A small-molecule ligand and the protein it binds are described below.
Small molecule (SMILES): CC(=O)N[C@@H]1[C@@H](O)[C@H](O)[C@@H](CO)O[C@H]1O

Sequence of chain 1.C:
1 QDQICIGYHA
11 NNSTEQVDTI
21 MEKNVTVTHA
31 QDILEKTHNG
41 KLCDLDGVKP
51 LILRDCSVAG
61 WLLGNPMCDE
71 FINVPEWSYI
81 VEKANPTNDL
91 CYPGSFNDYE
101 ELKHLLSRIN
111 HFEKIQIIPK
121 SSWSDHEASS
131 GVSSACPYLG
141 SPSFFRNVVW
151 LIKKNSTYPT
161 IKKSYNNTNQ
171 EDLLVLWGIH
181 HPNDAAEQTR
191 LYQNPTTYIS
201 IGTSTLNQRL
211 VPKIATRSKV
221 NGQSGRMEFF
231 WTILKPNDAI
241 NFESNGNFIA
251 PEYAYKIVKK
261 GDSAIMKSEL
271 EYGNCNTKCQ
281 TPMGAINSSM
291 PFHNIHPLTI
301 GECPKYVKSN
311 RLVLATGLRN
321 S

Sequence of chain 3.C:
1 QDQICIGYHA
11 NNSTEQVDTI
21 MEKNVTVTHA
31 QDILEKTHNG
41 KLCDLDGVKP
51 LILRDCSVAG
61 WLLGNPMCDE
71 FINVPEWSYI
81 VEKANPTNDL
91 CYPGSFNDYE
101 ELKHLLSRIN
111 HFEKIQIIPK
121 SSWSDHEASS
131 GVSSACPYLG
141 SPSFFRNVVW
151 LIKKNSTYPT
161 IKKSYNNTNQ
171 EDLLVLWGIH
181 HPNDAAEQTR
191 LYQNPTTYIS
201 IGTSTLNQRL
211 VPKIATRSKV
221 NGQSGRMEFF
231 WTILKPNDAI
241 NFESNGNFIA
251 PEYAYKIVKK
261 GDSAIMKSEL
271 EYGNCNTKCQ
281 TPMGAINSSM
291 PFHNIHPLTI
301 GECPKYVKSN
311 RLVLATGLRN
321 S

Binding-site contacts:
Ligand atom N2 contacts residue ASN166 of chain 3.C at 2.8 Å (h-bond).
Ligand atom C7 contacts residue ALA239 of chain 3.C at 3.9 Å (hydrophobic).
Ligand atom C8 contacts residue SER218 of chain 1.C at 3.6 Å.
Ligand atom C4 contacts residue ASN166 of chain 3.C at 4.2 Å.
Ligand atom C2 contacts residue ASN166 of chain 3.C at 2.4 Å.
Ligand atom O3 contacts residue ASN237 of chain 3.C at 4.4 Å.
Ligand atom O7 contacts residue ALA239 of chain 3.C at 4.1 Å.
Ligand atom C7 contacts residue ASN237 of chain 3.C at 3.6 Å.
Ligand atom O7 contacts residue ASN166 of chain 3.C at 3.8 Å.
Ligand atom C1 contacts residue ASN166 of chain 3.C at 1.4 Å.
Ligand atom O5 contacts residue ASN166 of chain 3.C at 2.4 Å (h-bond).
Ligand atom N2 contacts residue ASN237 of chain 3.C at 2.8 Å (h-bond).
Ligand atom C5 contacts residue ASN166 of chain 3.C at 3.7 Å.
Ligand atom C8 contacts residue ALA239 of chain 3.C at 3.4 Å (hydrophobic).
Ligand atom C1 contacts residue ASN237 of chain 3.C at 4.0 Å.
Ligand atom C7 contacts residue ASN166 of chain 3.C at 3.6 Å.
Ligand atom C8 contacts residue ASN237 of chain 3.C at 3.5 Å.
Ligand atom C3 contacts residue ASN166 of chain 3.C at 3.7 Å.
Ligand atom C2 contacts residue ASN237 of chain 3.C at 3.7 Å.
Ligand atom C3 contacts residue ASN237 of chain 3.C at 3.9 Å.
Ligand atom N2 contacts residue ASP238 of chain 3.C at 4.3 Å.
Ligand atom N2 contacts residue ALA239 of chain 3.C at 4.4 Å.
Ligand atom O4 contacts residue ASN237 of chain 3.C at 4.5 Å.
Ligand atom C7 contacts residue ASP238 of chain 3.C at 4.5 Å.
Ligand atom C8 contacts residue ASP238 of chain 3.C at 3.6 Å.